This small molecule binds to this protein.
Small molecule (SMILES): CC[C@H](C)[C@H](NC(=O)[C@@H](N)CCCN=C(N)N)C(=O)N[C@H](C(=O)N1CCC[C@H]1C(=O)N[C@@H](CCCN=C(N)N)C(=O)N[C@@H](CC1=NC=NC1)C(=O)N[C@@H](CC(C)C)C(=O)N[C@@H](CCC(N)=O)C(=O)N[C@@H](CC(C)C)C(=O)O)[C@@H](C)CC

Binding-site contacts:
Ligand atom NE2 contacts residue TRP98 of chain 1.A at 3.1 Å.
Ligand atom N contacts residue TYR8 of chain 1.A at 2.9 Å (h-bond).
Ligand atom N contacts residue GLU64 of chain 1.A at 2.8 Å (salt-bridge).
Ligand atom CD2 contacts residue TYR117 of chain 1.A at 3.3 Å (hydrophobic).
Ligand atom CE1 contacts residue HIS71 of chain 1.A at 3.0 Å.
Ligand atom CD1 contacts residue HIS71 of chain 1.A at 3.5 Å.
Ligand atom C contacts residue HIS71 of chain 1.A at 3.2 Å.
Ligand atom N contacts residue ASN78 of chain 1.A at 2.8 Å (h-bond).
Ligand atom CD1 contacts residue ARG157 of chain 1.A at 3.1 Å.
Ligand atom CE1 contacts residue TRP98 of chain 1.A at 3.2 Å (hydrophobic).
Ligand atom CB contacts residue TYR117 of chain 1.A at 3.2 Å (hydrophobic).
Ligand atom OXT contacts residue LYS147 of chain 1.A at 3.0 Å (salt-bridge).
Ligand atom NH1 contacts residue ASN67 of chain 1.A at 3.2 Å (h-bond).
Ligand atom O contacts residue SER144 of chain 1.A at 2.6 Å (h-bond).
Ligand atom CD2 contacts residue ASP75 of chain 1.A at 2.8 Å.
Ligand atom CD1 contacts residue TYR8 of chain 1.A at 3.5 Å (hydrophobic).
Ligand atom NH2 contacts residue GLU63 of chain 1.A at 2.8 Å (salt-bridge).
Ligand atom N contacts residue TYR172 of chain 1.A at 2.5 Å (h-bond).
Ligand atom CA contacts residue TYR8 of chain 1.A at 3.4 Å (hydrophobic).
Ligand atom NE2 contacts residue SER10 of chain 1.A at 3.2 Å (h-bond).
Ligand atom O contacts residue ARG157 of chain 1.A at 2.7 Å (salt-bridge).
Ligand atom O contacts residue TYR160 of chain 1.A at 2.7 Å (h-bond).
Ligand atom O contacts residue HIS71 of chain 1.A at 3.0 Å (h-bond).
Ligand atom NE2 contacts residue ASP75 of chain 1.A at 3.4 Å (salt-bridge).
Ligand atom CG contacts residue TYR117 of chain 1.A at 3.5 Å (hydrophobic).
Ligand atom CA contacts residue GLU64 of chain 1.A at 3.4 Å.
Ligand atom N contacts residue TYR8 of chain 1.A at 3.4 Å (h-bond).
Ligand atom O contacts residue TYR85 of chain 1.A at 3.0 Å (h-bond).
Ligand atom O contacts residue HIS71 of chain 1.A at 2.8 Å (h-bond).
Ligand atom CD1 contacts residue TRP134 of chain 1.A at 3.5 Å (hydrophobic).
Ligand atom CG2 contacts residue GLU64 of chain 1.A at 3.2 Å.
Ligand atom CD2 contacts residue ARG157 of chain 1.A at 3.4 Å.
Ligand atom N contacts residue TYR160 of chain 1.A at 3.2 Å.
Ligand atom O contacts residue ASN78 of chain 1.A at 3.1 Å (h-bond).
Ligand atom CA contacts residue TYR160 of chain 1.A at 3.3 Å (hydrophobic).
Ligand atom CA contacts residue HIS71 of chain 1.A at 3.5 Å.
Ligand atom ND1 contacts residue HIS71 of chain 1.A at 3.0 Å.
Ligand atom C contacts residue TYR8 of chain 1.A at 3.3 Å (hydrophobic).
Ligand atom N contacts residue HIS71 of chain 1.A at 3.5 Å (h-bond).
Ligand atom NH1 contacts residue ALA70 of chain 1.A at 3.4 Å.

Sequence of chain 1.A:
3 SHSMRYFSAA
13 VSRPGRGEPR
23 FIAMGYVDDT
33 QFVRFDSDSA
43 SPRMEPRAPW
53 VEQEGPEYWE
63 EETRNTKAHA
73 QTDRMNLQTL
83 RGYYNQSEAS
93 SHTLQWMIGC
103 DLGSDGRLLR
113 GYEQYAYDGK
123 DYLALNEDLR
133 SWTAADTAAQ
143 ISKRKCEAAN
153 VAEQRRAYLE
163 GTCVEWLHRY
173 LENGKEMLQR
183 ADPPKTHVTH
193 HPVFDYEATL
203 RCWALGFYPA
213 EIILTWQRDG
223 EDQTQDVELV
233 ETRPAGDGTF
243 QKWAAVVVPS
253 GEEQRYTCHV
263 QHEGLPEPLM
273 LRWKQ